The protein below binds the small molecule below.
Small molecule (SMILES): CC(=O)N[C@H]1[C@H](O[C@H]2[C@H](O)[C@@H](NC(C)=O)CO[C@@H]2CO)O[C@H](CO)[C@@H](O[C@@H]2O[C@H](CO)[C@@H](O)[C@H](O[C@H]3O[C@H](CO)[C@@H](O)[C@H](O)[C@@H]3O)[C@@H]2O)[C@@H]1O

Sequence of chain 1.C:
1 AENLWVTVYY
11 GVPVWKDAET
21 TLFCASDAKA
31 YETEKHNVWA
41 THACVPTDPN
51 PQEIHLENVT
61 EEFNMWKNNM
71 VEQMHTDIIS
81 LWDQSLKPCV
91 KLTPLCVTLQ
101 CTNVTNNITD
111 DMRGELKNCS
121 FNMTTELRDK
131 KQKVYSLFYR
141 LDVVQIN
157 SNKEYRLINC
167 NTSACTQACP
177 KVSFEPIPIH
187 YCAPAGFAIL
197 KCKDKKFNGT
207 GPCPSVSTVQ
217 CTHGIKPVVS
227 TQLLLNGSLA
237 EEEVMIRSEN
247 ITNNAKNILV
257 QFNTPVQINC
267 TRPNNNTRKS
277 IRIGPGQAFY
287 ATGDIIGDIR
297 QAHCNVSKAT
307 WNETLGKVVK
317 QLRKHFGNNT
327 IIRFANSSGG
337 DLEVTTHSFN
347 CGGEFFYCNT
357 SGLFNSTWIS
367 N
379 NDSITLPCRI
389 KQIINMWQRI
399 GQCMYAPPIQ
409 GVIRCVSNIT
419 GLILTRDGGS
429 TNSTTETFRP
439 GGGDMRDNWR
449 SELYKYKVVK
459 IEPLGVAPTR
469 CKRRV

Binding-site contacts:
Ligand atom C2 contacts residue VAL414 of chain 1.C at 4.3 Å (hydrophobic).
Ligand atom O6 contacts residue VAL414 of chain 1.C at 4.3 Å.
Ligand atom C8 contacts residue LEU231 of chain 1.C at 3.7 Å (hydrophobic).
Ligand atom O4 contacts residue VAL414 of chain 1.C at 3.5 Å (h-bond).
Ligand atom C1 contacts residue VAL414 of chain 1.C at 4.1 Å (hydrophobic).
Ligand atom C8 contacts residue ASN346 of chain 1.C at 3.2 Å.
Ligand atom C5 contacts residue ASN232 of chain 1.C at 3.7 Å.
Ligand atom C3 contacts residue SER415 of chain 1.C at 3.5 Å.
Ligand atom C6 contacts residue NAG1 of chain 1.U at 3.6 Å.
Ligand atom C7 contacts residue ASN346 of chain 1.C at 4.1 Å.
Ligand atom C2 contacts residue SER415 of chain 1.C at 3.5 Å.
Ligand atom C5 contacts residue VAL414 of chain 1.C at 3.4 Å (hydrophobic).
Ligand atom O5 contacts residue VAL414 of chain 1.C at 4.2 Å.
Ligand atom C2 contacts residue ASN232 of chain 1.C at 2.4 Å.
Ligand atom C7 contacts residue ASN232 of chain 1.C at 3.8 Å.
Ligand atom O7 contacts residue ASN346 of chain 1.C at 4.2 Å.
Ligand atom O3 contacts residue SER415 of chain 1.C at 4.1 Å.
Ligand atom N2 contacts residue SER415 of chain 1.C at 2.9 Å (h-bond).
Ligand atom C1 contacts residue NAG1 of chain 1.U at 4.1 Å.
Ligand atom C1 contacts residue SER415 of chain 1.C at 3.8 Å.
Ligand atom C3 contacts residue VAL414 of chain 1.C at 3.6 Å (hydrophobic).
Ligand atom O6 contacts residue PRO176 of chain 1.C at 4.3 Å.
Ligand atom N2 contacts residue ASN232 of chain 1.C at 2.8 Å (h-bond).
Ligand atom O3 contacts residue CYS413 of chain 1.C at 4.4 Å.
Ligand atom O5 contacts residue NAG1 of chain 1.U at 3.3 Å.
Ligand atom C4 contacts residue ASN232 of chain 1.C at 4.2 Å.
Ligand atom C6 contacts residue GLU181 of chain 1.C at 3.9 Å.
Ligand atom C5 contacts residue NAG1 of chain 1.U at 3.9 Å.
Ligand atom O6 contacts residue NAG1 of chain 1.U at 4.5 Å.
Ligand atom O6 contacts residue GLU181 of chain 1.C at 3.7 Å.
Ligand atom C7 contacts residue SER415 of chain 1.C at 3.8 Å.
Ligand atom C6 contacts residue VAL414 of chain 1.C at 4.4 Å (hydrophobic).
Ligand atom O7 contacts residue PRO182 of chain 1.C at 4.5 Å.
Ligand atom C1 contacts residue ASN232 of chain 1.C at 1.4 Å.
Ligand atom C3 contacts residue ASN232 of chain 1.C at 3.7 Å.
Ligand atom C4 contacts residue VAL414 of chain 1.C at 3.7 Å (hydrophobic).
Ligand atom O7 contacts residue ASN232 of chain 1.C at 4.3 Å.
Ligand atom C8 contacts residue SER415 of chain 1.C at 3.9 Å.
Ligand atom O5 contacts residue ASN232 of chain 1.C at 2.4 Å (h-bond).